A protein and the small-molecule ligand that binds it are described below.
Small molecule (SMILES): O=C([O-])C(=O)[O-]

Binding-site contacts:
Ligand atom C2 contacts residue GLU222 of chain 1.B at 3.9 Å.
Ligand atom O2 contacts residue SER220 of chain 1.B at 3.8 Å.
Ligand atom C2 contacts residue TYR221 of chain 1.B at 3.9 Å (hydrophobic).
Ligand atom C1 contacts residue HIS277 of chain 1.B at 3.5 Å.
Ligand atom C1 contacts residue TYR221 of chain 1.B at 4.1 Å (hydrophobic).
Ligand atom O4 contacts residue TYR221 of chain 1.B at 4.2 Å.
Ligand atom O2 contacts residue TYR221 of chain 1.B at 3.3 Å (h-bond).
Ligand atom O4 contacts residue GLU222 of chain 1.B at 3.6 Å (salt-bridge).
Ligand atom O1 contacts residue HIS277 of chain 1.B at 3.3 Å.
Ligand atom O1 contacts residue TYR221 of chain 1.B at 4.1 Å.
Ligand atom O1 contacts residue LYS280 of chain 1.B at 3.8 Å.
Ligand atom O3 contacts residue SER220 of chain 1.A at 4.3 Å.
Ligand atom O3 contacts residue HIS277 of chain 1.B at 3.3 Å (h-bond).
Ligand atom O2 contacts residue GLU222 of chain 1.B at 3.7 Å.
Ligand atom O4 contacts residue SER220 of chain 1.A at 3.6 Å.

Sequence of chain 1.A:
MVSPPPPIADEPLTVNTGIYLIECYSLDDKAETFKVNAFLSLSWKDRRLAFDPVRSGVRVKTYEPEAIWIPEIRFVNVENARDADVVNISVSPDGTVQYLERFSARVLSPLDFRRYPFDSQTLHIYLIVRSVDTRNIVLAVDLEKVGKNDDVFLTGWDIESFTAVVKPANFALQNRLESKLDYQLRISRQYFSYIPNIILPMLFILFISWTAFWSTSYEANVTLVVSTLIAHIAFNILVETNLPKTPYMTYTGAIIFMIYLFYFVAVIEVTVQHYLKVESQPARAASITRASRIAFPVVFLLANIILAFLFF

Sequence of chain 1.B:
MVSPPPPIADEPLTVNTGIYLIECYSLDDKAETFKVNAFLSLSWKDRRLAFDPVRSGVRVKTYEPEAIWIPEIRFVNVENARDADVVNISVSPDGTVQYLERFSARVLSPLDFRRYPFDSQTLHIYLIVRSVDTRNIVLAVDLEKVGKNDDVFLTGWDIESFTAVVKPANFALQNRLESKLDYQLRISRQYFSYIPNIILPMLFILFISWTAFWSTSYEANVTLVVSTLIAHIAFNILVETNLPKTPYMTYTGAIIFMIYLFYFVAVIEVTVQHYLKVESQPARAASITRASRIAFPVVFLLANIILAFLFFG